Binding-site contacts:
Ligand atom O1S contacts residue TRP374 of chain 35.A at 4.0 Å.
Ligand atom S1 contacts residue TRP374 of chain 35.A at 4.4 Å.
Ligand atom S1 contacts residue ARG224 of chain 35.A at 4.0 Å.
Ligand atom O1S contacts residue PHE223 of chain 35.A at 3.2 Å.
Ligand atom C2 contacts residue ARG224 of chain 35.A at 4.0 Å.
Ligand atom O1S contacts residue LYS215 of chain 35.A at 3.9 Å.
Ligand atom O3S contacts residue ARG224 of chain 35.A at 3.8 Å.
Ligand atom O1S contacts residue ARG224 of chain 35.A at 2.9 Å (salt-bridge).
Ligand atom O2S contacts residue LYS215 of chain 35.A at 3.1 Å (salt-bridge).
Ligand atom O2S contacts residue GLY222 of chain 35.A at 3.4 Å (h-bond).
Ligand atom C2 contacts residue TRP374 of chain 35.A at 4.0 Å (hydrophobic).
Ligand atom N1 contacts residue TRP374 of chain 35.A at 3.5 Å.
Ligand atom C1 contacts residue TRP374 of chain 35.A at 3.3 Å (hydrophobic).
Ligand atom C3 contacts residue ASP229 of chain 35.A at 4.4 Å.
Ligand atom C3 contacts residue TRP374 of chain 35.A at 4.0 Å (hydrophobic).
Ligand atom O1S contacts residue GLY222 of chain 35.A at 3.0 Å (h-bond).
Ligand atom S1 contacts residue GLY222 of chain 35.A at 3.8 Å.
Ligand atom S1 contacts residue LYS215 of chain 35.A at 4.1 Å.
Ligand atom C1 contacts residue ARG224 of chain 35.A at 4.1 Å.

The protein below binds the small molecule below.
Small molecule (SMILES): CCCCCCCCCCCC[N+](C)(C)CCCS(=O)(=O)O

Sequence of chain 35.A:
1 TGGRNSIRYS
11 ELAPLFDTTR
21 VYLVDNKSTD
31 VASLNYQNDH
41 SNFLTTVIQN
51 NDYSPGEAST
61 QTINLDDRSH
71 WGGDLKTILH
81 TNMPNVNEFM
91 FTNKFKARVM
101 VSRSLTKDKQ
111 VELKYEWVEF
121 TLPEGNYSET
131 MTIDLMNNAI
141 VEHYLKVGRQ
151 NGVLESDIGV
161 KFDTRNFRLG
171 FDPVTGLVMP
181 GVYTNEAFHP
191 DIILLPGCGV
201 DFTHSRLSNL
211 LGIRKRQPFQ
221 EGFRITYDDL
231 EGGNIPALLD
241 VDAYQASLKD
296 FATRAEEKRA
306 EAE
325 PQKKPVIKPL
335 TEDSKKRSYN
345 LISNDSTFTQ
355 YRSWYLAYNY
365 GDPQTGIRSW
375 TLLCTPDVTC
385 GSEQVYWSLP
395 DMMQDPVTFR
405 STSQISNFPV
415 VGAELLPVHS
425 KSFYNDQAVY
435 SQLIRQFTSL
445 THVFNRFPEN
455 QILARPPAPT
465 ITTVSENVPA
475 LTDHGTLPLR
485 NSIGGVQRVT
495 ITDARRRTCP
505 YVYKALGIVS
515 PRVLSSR